A protein and the small-molecule ligand that binds it are described below.
Small molecule (SMILES): CC(=O)N[C@@H]1[C@@H](O)[C@H](O)[C@@H](CO)O[C@H]1O

Sequence of chain 1.A:
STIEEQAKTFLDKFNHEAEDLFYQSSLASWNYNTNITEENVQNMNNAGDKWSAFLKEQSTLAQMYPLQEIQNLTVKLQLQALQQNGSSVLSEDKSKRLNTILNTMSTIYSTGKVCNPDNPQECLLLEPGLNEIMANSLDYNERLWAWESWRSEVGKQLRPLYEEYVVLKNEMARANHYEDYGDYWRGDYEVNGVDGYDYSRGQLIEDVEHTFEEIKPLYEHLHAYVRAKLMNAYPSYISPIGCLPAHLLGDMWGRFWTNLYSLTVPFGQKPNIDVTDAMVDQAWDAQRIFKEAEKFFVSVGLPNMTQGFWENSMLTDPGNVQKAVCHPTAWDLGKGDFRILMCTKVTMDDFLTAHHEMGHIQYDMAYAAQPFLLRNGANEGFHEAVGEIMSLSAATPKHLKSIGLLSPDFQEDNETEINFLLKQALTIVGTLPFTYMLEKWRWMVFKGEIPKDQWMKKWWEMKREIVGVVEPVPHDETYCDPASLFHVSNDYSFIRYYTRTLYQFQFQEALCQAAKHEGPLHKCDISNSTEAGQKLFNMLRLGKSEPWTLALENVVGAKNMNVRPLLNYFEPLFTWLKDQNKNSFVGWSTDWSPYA

Binding-site contacts:
Ligand atom O6 contacts residue ASN40 of chain 1.A at 3.2 Å (h-bond).
Ligand atom C6 contacts residue ASN40 of chain 1.A at 4.5 Å.
Ligand atom N2 contacts residue ASN35 of chain 1.A at 3.0 Å (h-bond).
Ligand atom C5 contacts residue ASN35 of chain 1.A at 3.6 Å.
Ligand atom C8 contacts residue GLN322 of chain 1.A at 3.2 Å.
Ligand atom C8 contacts residue VAL321 of chain 1.A at 3.9 Å (hydrophobic).
Ligand atom C7 contacts residue GLN322 of chain 1.A at 4.2 Å.
Ligand atom O5 contacts residue ASN40 of chain 1.A at 3.6 Å (h-bond).
Ligand atom C6 contacts residue GLU39 of chain 1.A at 3.4 Å.
Ligand atom O5 contacts residue ASN35 of chain 1.A at 2.3 Å (h-bond).
Ligand atom C1 contacts residue ASN35 of chain 1.A at 1.4 Å.
Ligand atom O6 contacts residue GLU39 of chain 1.A at 3.0 Å (salt-bridge).
Ligand atom C1 contacts residue ASN40 of chain 1.A at 4.2 Å.
Ligand atom O7 contacts residue ASN35 of chain 1.A at 3.9 Å.
Ligand atom C4 contacts residue ASN35 of chain 1.A at 4.2 Å.
Ligand atom C3 contacts residue ASN35 of chain 1.A at 3.8 Å.
Ligand atom C2 contacts residue ASN35 of chain 1.A at 2.5 Å.
Ligand atom C7 contacts residue ASN35 of chain 1.A at 3.6 Å.